The small molecule below binds the protein below.
Small molecule (SMILES): CC(=O)N[C@@H]1[C@@H](O)[C@H](O)[C@@H](CO)O[C@H]1O

Sequence of chain 8.A:
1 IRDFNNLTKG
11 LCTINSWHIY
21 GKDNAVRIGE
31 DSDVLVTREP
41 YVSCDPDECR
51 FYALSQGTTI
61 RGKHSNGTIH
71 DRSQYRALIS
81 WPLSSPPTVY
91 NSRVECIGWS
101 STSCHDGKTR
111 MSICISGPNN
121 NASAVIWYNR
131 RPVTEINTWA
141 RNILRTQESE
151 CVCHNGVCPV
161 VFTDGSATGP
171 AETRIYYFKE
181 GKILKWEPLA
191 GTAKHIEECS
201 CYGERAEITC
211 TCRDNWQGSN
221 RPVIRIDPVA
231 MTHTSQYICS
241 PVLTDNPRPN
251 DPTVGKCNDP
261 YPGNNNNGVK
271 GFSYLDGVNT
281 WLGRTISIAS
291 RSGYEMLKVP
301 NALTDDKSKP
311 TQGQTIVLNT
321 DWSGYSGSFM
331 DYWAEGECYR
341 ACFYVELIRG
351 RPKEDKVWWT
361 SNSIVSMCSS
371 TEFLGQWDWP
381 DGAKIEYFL

Binding-site contacts:
Ligand atom C7 contacts residue ASN66 of chain 8.A at 3.4 Å.
Ligand atom C6 contacts residue TRP358 of chain 8.A at 4.0 Å (hydrophobic).
Ligand atom O5 contacts residue ASN66 of chain 8.A at 2.4 Å (h-bond).
Ligand atom C1 contacts residue TRP358 of chain 8.A at 4.3 Å (hydrophobic).
Ligand atom C4 contacts residue TRP358 of chain 8.A at 4.1 Å (hydrophobic).
Ligand atom C5 contacts residue ASN66 of chain 8.A at 3.7 Å.
Ligand atom O6 contacts residue TRP358 of chain 8.A at 3.9 Å.
Ligand atom C1 contacts residue ASN66 of chain 8.A at 1.4 Å.
Ligand atom N2 contacts residue ASN66 of chain 8.A at 2.7 Å (h-bond).
Ligand atom O5 contacts residue TRP358 of chain 8.A at 3.7 Å.
Ligand atom C2 contacts residue ASN66 of chain 8.A at 2.2 Å.
Ligand atom C4 contacts residue ASN66 of chain 8.A at 4.0 Å.
Ligand atom C2 contacts residue TRP358 of chain 8.A at 4.3 Å (hydrophobic).
Ligand atom C3 contacts residue ASN66 of chain 8.A at 3.7 Å.
Ligand atom O7 contacts residue ASN66 of chain 8.A at 3.7 Å.
Ligand atom C5 contacts residue TRP358 of chain 8.A at 4.4 Å (hydrophobic).
Ligand atom C8 contacts residue ASN66 of chain 8.A at 4.5 Å.